Binding-site contacts:
Ligand atom O5 contacts residue THR618 of chain 1.A at 4.0 Å.
Ligand atom O7 contacts residue ASN616 of chain 1.A at 3.8 Å.
Ligand atom C2 contacts residue ASN616 of chain 1.A at 2.4 Å.
Ligand atom C3 contacts residue ASN616 of chain 1.A at 3.8 Å.
Ligand atom O5 contacts residue ASN616 of chain 1.A at 2.4 Å (h-bond).
Ligand atom N2 contacts residue ASN616 of chain 1.A at 2.9 Å (h-bond).
Ligand atom C4 contacts residue ASN616 of chain 1.A at 4.2 Å.
Ligand atom C7 contacts residue ASN616 of chain 1.A at 3.5 Å.
Ligand atom C1 contacts residue ASN616 of chain 1.A at 1.4 Å.
Ligand atom C5 contacts residue ASN616 of chain 1.A at 3.7 Å.
Ligand atom O6 contacts residue THR618 of chain 1.A at 3.7 Å.

Sequence of chain 1.A:
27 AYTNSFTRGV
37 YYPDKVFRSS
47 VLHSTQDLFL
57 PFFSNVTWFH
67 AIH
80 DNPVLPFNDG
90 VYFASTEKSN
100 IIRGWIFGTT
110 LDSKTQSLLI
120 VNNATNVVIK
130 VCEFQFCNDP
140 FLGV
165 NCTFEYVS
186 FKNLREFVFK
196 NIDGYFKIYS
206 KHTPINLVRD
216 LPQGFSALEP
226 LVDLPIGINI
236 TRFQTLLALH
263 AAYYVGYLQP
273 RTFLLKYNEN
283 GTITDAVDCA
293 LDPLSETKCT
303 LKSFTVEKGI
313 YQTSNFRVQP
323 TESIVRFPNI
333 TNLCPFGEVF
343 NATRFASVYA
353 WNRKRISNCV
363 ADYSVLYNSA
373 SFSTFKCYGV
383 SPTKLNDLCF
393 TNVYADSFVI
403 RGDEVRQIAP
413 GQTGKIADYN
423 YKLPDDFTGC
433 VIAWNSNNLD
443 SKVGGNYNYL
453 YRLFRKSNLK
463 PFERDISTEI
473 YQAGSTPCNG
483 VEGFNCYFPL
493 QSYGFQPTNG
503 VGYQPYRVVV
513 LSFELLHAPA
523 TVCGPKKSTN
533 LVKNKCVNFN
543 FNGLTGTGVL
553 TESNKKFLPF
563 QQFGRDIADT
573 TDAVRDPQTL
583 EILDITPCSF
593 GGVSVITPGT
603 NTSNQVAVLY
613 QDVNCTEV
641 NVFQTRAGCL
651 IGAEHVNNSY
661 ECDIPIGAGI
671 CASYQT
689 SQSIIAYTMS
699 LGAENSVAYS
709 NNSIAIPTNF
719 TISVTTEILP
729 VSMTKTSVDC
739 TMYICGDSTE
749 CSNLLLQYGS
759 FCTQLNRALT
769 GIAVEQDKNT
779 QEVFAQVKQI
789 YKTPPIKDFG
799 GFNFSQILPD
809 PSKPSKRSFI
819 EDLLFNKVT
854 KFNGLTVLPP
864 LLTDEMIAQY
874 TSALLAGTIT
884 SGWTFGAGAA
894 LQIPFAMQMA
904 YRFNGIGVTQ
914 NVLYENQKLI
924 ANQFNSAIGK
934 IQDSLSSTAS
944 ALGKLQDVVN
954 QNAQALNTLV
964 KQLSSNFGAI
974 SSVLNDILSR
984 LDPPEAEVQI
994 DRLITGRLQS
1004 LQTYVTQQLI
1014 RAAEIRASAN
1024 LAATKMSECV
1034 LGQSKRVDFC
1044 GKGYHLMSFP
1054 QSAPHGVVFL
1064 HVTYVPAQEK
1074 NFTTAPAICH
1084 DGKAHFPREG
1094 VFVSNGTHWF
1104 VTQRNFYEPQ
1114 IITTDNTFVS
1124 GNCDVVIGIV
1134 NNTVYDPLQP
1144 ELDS

A small-molecule ligand and the protein it binds are described below.
Small molecule (SMILES): CC(=O)N[C@@H]1[C@@H](O)[C@H](O)[C@@H](CO)O[C@H]1O